Sequence of chain 1.B:
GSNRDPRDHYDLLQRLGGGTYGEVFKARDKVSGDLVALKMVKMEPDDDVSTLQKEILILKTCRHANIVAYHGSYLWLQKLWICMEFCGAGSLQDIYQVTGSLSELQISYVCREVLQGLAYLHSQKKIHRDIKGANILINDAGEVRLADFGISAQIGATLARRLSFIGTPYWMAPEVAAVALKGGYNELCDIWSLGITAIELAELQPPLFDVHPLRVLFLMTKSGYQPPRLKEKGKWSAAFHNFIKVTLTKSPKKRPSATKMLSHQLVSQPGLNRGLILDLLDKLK

Binding-site contacts:
Ligand atom C40 contacts residue ALA89 of chain 1.B at 3.6 Å (hydrophobic).
Ligand atom C4 contacts residue CYS87 of chain 1.B at 3.4 Å (hydrophobic).
Ligand atom N24 contacts residue GLU85 of chain 1.B at 2.8 Å (salt-bridge).
Ligand atom C4 contacts residue GLY90 of chain 1.B at 3.7 Å.
Ligand atom N24 contacts residue ALA37 of chain 1.B at 3.2 Å.
Ligand atom C13 contacts residue GLY90 of chain 1.B at 3.8 Å.
Ligand atom C6 contacts residue MET84 of chain 1.B at 3.5 Å (hydrophobic).
Ligand atom N25 contacts residue ASP94 of chain 1.B at 2.9 Å (salt-bridge).
Ligand atom C16 contacts residue LEU137 of chain 1.B at 3.5 Å (hydrophobic).
Ligand atom C3 contacts residue LEU16 of chain 1.B at 3.6 Å (hydrophobic).
Ligand atom C5 contacts residue ALA147 of chain 1.B at 3.8 Å (hydrophobic).
Ligand atom N23 contacts residue CYS87 of chain 1.B at 3.3 Å (h-bond).
Ligand atom C41 contacts residue LEU284 of chain 1.B at 3.7 Å (hydrophobic).
Ligand atom F29 contacts residue ALA160 of chain 1.A at 3.2 Å.
Ligand atom C21 contacts residue CYS87 of chain 1.B at 3.6 Å (hydrophobic).
Ligand atom O27 contacts residue CYS87 of chain 1.B at 2.8 Å (h-bond).
Ligand atom C16 contacts residue ALA37 of chain 1.B at 3.6 Å (hydrophobic).
Ligand atom C14 contacts residue GLY90 of chain 1.B at 3.6 Å.
Ligand atom O27 contacts residue PHE86 of chain 1.B at 3.7 Å.
Ligand atom O28 contacts residue LEU16 of chain 1.B at 3.6 Å.
Ligand atom C17 contacts residue LEU137 of chain 1.B at 3.5 Å (hydrophobic).
Ligand atom C21 contacts residue ALA37 of chain 1.B at 3.7 Å (hydrophobic).
Ligand atom N24 contacts residue LEU137 of chain 1.B at 3.8 Å.
Ligand atom C16 contacts residue GLU85 of chain 1.B at 3.7 Å.
Ligand atom C42 contacts residue ASP94 of chain 1.B at 3.1 Å.
Ligand atom F29 contacts residue ALA147 of chain 1.B at 3.6 Å.
Ligand atom C4 contacts residue GLY88 of chain 1.B at 3.3 Å.
Ligand atom C37 contacts residue ASP94 of chain 1.B at 3.5 Å.
Ligand atom C14 contacts residue CYS87 of chain 1.B at 3.5 Å (hydrophobic).
Ligand atom C19 contacts residue GLY90 of chain 1.B at 3.5 Å.
Ligand atom N24 contacts residue CYS87 of chain 1.B at 3.9 Å.
Ligand atom C15 contacts residue ALA147 of chain 1.B at 3.8 Å (hydrophobic).
Ligand atom C19 contacts residue LEU16 of chain 1.B at 3.8 Å (hydrophobic).
Ligand atom N23 contacts residue LEU16 of chain 1.B at 3.6 Å.
Ligand atom C14 contacts residue LEU16 of chain 1.B at 3.8 Å (hydrophobic).
Ligand atom C20 contacts residue LEU137 of chain 1.B at 3.8 Å (hydrophobic).
Ligand atom C41 contacts residue ALA89 of chain 1.B at 3.1 Å (hydrophobic).
Ligand atom F29 contacts residue LYS39 of chain 1.B at 3.4 Å.
Ligand atom C6 contacts residue VAL68 of chain 1.B at 3.7 Å (hydrophobic).
Ligand atom C13 contacts residue LEU16 of chain 1.B at 3.7 Å (hydrophobic).

Sequence of chain 1.A:
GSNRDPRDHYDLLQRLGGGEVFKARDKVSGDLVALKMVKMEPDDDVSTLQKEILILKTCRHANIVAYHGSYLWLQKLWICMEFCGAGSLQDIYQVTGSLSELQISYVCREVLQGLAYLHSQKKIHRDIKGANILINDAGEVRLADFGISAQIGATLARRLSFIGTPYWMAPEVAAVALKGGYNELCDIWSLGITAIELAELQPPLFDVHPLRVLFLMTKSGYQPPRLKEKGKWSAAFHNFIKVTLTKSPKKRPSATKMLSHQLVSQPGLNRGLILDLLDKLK

This protein binds this small molecule.
Small molecule (SMILES): CCN(CC)CCNC(=O)c1c(C)[nH]c(/C=C2\C(=O)Nc3ccc(F)cc32)c1C